Binding-site contacts:
Ligand atom C05 contacts residue HIS227 of chain 18.B at 3.4 Å.
Ligand atom O14 contacts residue HIS227 of chain 18.B at 2.2 Å (h-bond).
Ligand atom C08 contacts residue HIS227 of chain 18.B at 3.3 Å.
Ligand atom C06 contacts residue ASP224 of chain 18.B at 3.6 Å.
Ligand atom C44 contacts residue GLY360 of chain 18.B at 4.0 Å.
Ligand atom C16 contacts residue THR274 of chain 18.B at 3.6 Å.
Ligand atom O12 contacts residue GLY360 of chain 18.B at 3.4 Å (h-bond).
Ligand atom O06 contacts residue LEU273 of chain 18.B at 3.4 Å.
Ligand atom C41 contacts residue VAL23 of chain 18.B at 3.2 Å (hydrophobic).
Ligand atom O13 contacts residue GLY360 of chain 18.B at 3.6 Å (h-bond).
Ligand atom C07 contacts residue LEU228 of chain 18.B at 4.0 Å (hydrophobic).
Ligand atom C09 contacts residue LEU228 of chain 18.B at 4.1 Å (hydrophobic).
Ligand atom C15 contacts residue PRO272 of chain 18.B at 3.6 Å (hydrophobic).
Ligand atom C14 contacts residue THR274 of chain 18.B at 4.0 Å.
Ligand atom C14 contacts residue LEU215 of chain 18.B at 3.9 Å (hydrophobic).
Ligand atom O08 contacts residue ARG276 of chain 18.B at 3.6 Å.
Ligand atom C33 contacts residue ASP26 of chain 18.B at 3.9 Å.
Ligand atom C09 contacts residue HIS227 of chain 18.B at 3.9 Å.
Ligand atom C44 contacts residue LEU361 of chain 18.B at 4.0 Å (hydrophobic).
Ligand atom O07 contacts residue THR274 of chain 18.B at 3.7 Å.
Ligand atom C27 contacts residue GLY360 of chain 18.B at 4.0 Å.
Ligand atom C40 contacts residue SER234 of chain 18.B at 2.9 Å.
Ligand atom C42 contacts residue VAL23 of chain 18.B at 3.5 Å (hydrophobic).
Ligand atom O06 contacts residue THR274 of chain 18.B at 3.2 Å (h-bond).
Ligand atom O06 contacts residue LEU215 of chain 18.B at 3.6 Å.
Ligand atom C31 contacts residue HIS227 of chain 18.B at 3.4 Å.
Ligand atom C06 contacts residue HIS227 of chain 18.B at 2.8 Å.
Ligand atom C30 contacts residue HIS227 of chain 18.B at 3.1 Å.
Ligand atom C36 contacts residue HIS227 of chain 18.B at 3.4 Å.
Ligand atom C39 contacts residue SER234 of chain 18.B at 3.9 Å.
Ligand atom C41 contacts residue SER234 of chain 18.B at 3.6 Å.
Ligand atom C19 contacts residue THR274 of chain 18.B at 3.3 Å.
Ligand atom C16 contacts residue PRO272 of chain 18.B at 4.0 Å (hydrophobic).
Ligand atom C07 contacts residue ASP224 of chain 18.B at 3.5 Å.
Ligand atom C08 contacts residue LEU228 of chain 18.B at 3.3 Å (hydrophobic).
Ligand atom C04 contacts residue HIS227 of chain 18.B at 4.0 Å.
Ligand atom O13 contacts residue PRO358 of chain 18.B at 3.5 Å.
Ligand atom C07 contacts residue HIS227 of chain 18.B at 2.7 Å.
Ligand atom O13 contacts residue ARG359 of chain 18.B at 3.4 Å (salt-bridge).
Ligand atom O06 contacts residue PRO272 of chain 18.B at 3.8 Å.

This protein binds this small molecule.
Small molecule (SMILES): CC(=O)O[C@H]1C(=O)[C@@]2(C)[C@H]([C@H](OC(=O)c3ccccc3)[C@]3(O)C[C@H](OC(=O)[C@H](O)[C@@H](NC(=O)c4ccccc4)c4ccccc4)C(C)=C1C3(C)C)[C@]1(OC(C)=O)CO[C@@H]1C[C@@H]2O

Sequence of chain 18.B:
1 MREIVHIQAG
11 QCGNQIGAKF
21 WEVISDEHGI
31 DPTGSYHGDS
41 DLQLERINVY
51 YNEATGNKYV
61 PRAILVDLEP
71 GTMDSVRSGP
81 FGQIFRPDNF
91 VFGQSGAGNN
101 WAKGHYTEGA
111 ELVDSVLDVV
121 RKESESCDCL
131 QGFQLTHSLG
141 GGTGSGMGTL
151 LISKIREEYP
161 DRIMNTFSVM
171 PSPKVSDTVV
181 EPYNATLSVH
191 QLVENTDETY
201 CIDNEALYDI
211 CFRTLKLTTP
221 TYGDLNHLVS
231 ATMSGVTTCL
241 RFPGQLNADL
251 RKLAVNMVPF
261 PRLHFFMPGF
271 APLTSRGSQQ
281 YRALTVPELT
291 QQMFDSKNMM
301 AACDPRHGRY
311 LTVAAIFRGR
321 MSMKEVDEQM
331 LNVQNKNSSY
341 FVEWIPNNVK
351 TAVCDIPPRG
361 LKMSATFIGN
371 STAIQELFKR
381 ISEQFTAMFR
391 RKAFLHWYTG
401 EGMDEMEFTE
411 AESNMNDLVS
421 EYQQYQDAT